This small molecule binds to this protein.
Small molecule (SMILES): Nc1ncnc2c1ncn2[C@@H]1O[C@H](CO[P](=O)(O)O[P](=O)(O)NP(=O)(O)O)[C@@H](O)[C@H]1O

Sequence of chain 1.A:
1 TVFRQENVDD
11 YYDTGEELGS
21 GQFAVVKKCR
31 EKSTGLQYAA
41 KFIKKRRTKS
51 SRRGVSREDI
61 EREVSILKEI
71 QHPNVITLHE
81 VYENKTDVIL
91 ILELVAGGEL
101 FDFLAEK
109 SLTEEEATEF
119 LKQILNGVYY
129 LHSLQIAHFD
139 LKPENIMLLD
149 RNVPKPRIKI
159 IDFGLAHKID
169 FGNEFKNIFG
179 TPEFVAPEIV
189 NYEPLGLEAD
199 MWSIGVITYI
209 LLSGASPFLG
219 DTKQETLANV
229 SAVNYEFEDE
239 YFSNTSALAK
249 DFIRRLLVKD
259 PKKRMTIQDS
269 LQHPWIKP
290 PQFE

Binding-site contacts:
Ligand atom C6 contacts residue ALA39 of chain 1.A at 3.6 Å (hydrophobic).
Ligand atom N1 contacts residue ALA39 of chain 1.A at 3.6 Å.
Ligand atom O3G contacts residue ASP160 of chain 1.A at 2.7 Å (salt-bridge).
Ligand atom C2' contacts residue ILE159 of chain 1.A at 3.7 Å (hydrophobic).
Ligand atom O3G contacts residue ASP138 of chain 1.A at 3.4 Å (salt-bridge).
Ligand atom O2' contacts residue GLU99 of chain 1.A at 2.8 Å (salt-bridge).
Ligand atom C2' contacts residue GLU99 of chain 1.A at 3.6 Å.
Ligand atom O1B contacts residue PHE23 of chain 1.A at 2.9 Å (h-bond).
Ligand atom N3B contacts residue ASP160 of chain 1.A at 3.2 Å (salt-bridge).
Ligand atom O2' contacts residue LEU18 of chain 1.A at 3.6 Å.
Ligand atom C2 contacts residue VAL95 of chain 1.A at 3.2 Å (hydrophobic).
Ligand atom C4' contacts residue SER20 of chain 1.A at 3.6 Å.
Ligand atom O1G contacts residue GLY21 of chain 1.A at 3.5 Å.
Ligand atom O4' contacts residue GLY19 of chain 1.A at 3.6 Å.
Ligand atom O2B contacts residue LYS41 of chain 1.A at 2.8 Å (salt-bridge).
Ligand atom PG contacts residue ASP160 of chain 1.A at 3.5 Å.
Ligand atom O1B contacts residue GLN22 of chain 1.A at 3.2 Å (h-bond).
Ligand atom PA contacts residue LYS41 of chain 1.A at 3.7 Å.
Ligand atom C8 contacts residue ILE159 of chain 1.A at 3.6 Å (hydrophobic).
Ligand atom O1B contacts residue ALA24 of chain 1.A at 3.3 Å (h-bond).
Ligand atom O1A contacts residue ASP160 of chain 1.A at 3.6 Å.
Ligand atom O3G contacts residue GLN22 of chain 1.A at 3.7 Å.
Ligand atom O4' contacts residue VAL26 of chain 1.A at 3.2 Å.
Ligand atom O5' contacts residue VAL26 of chain 1.A at 3.6 Å.
Ligand atom O3A contacts residue LYS41 of chain 1.A at 3.5 Å (salt-bridge).
Ligand atom N6 contacts residue GLU93 of chain 1.A at 2.8 Å (salt-bridge).
Ligand atom O1B contacts residue GLY21 of chain 1.A at 3.0 Å.
Ligand atom O2G contacts residue GLY21 of chain 1.A at 3.7 Å.
Ligand atom O2G contacts residue GLN22 of chain 1.A at 2.8 Å (h-bond).
Ligand atom N1 contacts residue VAL95 of chain 1.A at 3.1 Å (h-bond).
Ligand atom C4 contacts residue MET145 of chain 1.A at 3.6 Å (hydrophobic).
Ligand atom O3' contacts residue GLU99 of chain 1.A at 3.2 Å (salt-bridge).
Ligand atom C5' contacts residue SER20 of chain 1.A at 3.6 Å.
Ligand atom O1A contacts residue LYS41 of chain 1.A at 2.8 Å (salt-bridge).
Ligand atom N3 contacts residue MET145 of chain 1.A at 3.4 Å (h-bond).
Ligand atom C6 contacts residue GLU93 of chain 1.A at 3.8 Å.
Ligand atom O2B contacts residue PHE23 of chain 1.A at 3.6 Å.
Ligand atom O2A contacts residue ASP160 of chain 1.A at 3.1 Å.
Ligand atom C3' contacts residue ILE159 of chain 1.A at 3.7 Å (hydrophobic).
Ligand atom C2 contacts residue MET145 of chain 1.A at 3.6 Å (hydrophobic).